Sequence of chain 1.A:
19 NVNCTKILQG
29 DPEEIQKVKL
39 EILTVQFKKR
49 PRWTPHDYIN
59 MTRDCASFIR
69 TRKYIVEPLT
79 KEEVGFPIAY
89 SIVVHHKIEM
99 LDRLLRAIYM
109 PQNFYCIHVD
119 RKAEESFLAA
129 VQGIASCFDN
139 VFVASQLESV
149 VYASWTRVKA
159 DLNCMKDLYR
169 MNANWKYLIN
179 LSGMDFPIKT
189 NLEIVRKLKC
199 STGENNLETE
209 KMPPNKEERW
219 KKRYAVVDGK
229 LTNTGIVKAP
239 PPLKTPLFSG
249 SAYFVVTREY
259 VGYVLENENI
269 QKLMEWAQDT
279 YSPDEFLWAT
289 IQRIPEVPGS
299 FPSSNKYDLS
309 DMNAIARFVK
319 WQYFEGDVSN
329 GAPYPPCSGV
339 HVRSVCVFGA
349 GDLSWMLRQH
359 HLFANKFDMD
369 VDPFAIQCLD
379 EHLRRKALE

Binding-site contacts:
Ligand atom C7 contacts residue ASN58 of chain 1.A at 3.4 Å.
Ligand atom O4 contacts residue TRP51 of chain 1.A at 3.8 Å.
Ligand atom O7 contacts residue ASN58 of chain 1.A at 3.3 Å (h-bond).
Ligand atom N2 contacts residue ASN58 of chain 1.A at 3.0 Å (h-bond).
Ligand atom C5 contacts residue ASN58 of chain 1.A at 3.6 Å.
Ligand atom O5 contacts residue ASN58 of chain 1.A at 2.3 Å (h-bond).
Ligand atom O4 contacts residue ASP55 of chain 1.A at 4.0 Å.
Ligand atom C8 contacts residue ASN58 of chain 1.A at 4.2 Å.
Ligand atom C6 contacts residue ASP55 of chain 1.A at 3.8 Å.
Ligand atom C2 contacts residue ASN58 of chain 1.A at 2.4 Å.
Ligand atom C3 contacts residue ASP55 of chain 1.A at 4.4 Å.
Ligand atom C1 contacts residue ASN58 of chain 1.A at 1.4 Å.
Ligand atom C6 contacts residue TRP51 of chain 1.A at 4.2 Å (hydrophobic).
Ligand atom C5 contacts residue ASP55 of chain 1.A at 4.0 Å.
Ligand atom C6 contacts residue MET59 of chain 1.A at 3.9 Å (hydrophobic).
Ligand atom C3 contacts residue ASN58 of chain 1.A at 3.7 Å.
Ligand atom C4 contacts residue ASP55 of chain 1.A at 3.4 Å.
Ligand atom C4 contacts residue ASN58 of chain 1.A at 4.1 Å.

A protein and the small-molecule ligand that binds it are described below.
Small molecule (SMILES): CC(=O)N[C@H]1[C@H](O[C@H]2[C@H](O)[C@@H](NC(C)=O)CO[C@@H]2CO[C@@H]2O[C@@H](C)[C@@H](O)[C@@H](O)[C@@H]2O)O[C@H](CO)[C@@H](O)[C@@H]1O